Binding-site contacts:
Ligand atom N2 contacts residue ASN25 of chain 1.E at 2.9 Å (h-bond).
Ligand atom O5 contacts residue ASN25 of chain 1.E at 2.4 Å (h-bond).
Ligand atom C7 contacts residue LYS24 of chain 1.E at 4.5 Å.
Ligand atom C3 contacts residue ASN25 of chain 1.E at 3.8 Å.
Ligand atom C5 contacts residue ASN25 of chain 1.E at 3.7 Å.
Ligand atom C1 contacts residue ASN25 of chain 1.E at 1.4 Å.
Ligand atom C2 contacts residue ASN25 of chain 1.E at 2.4 Å.
Ligand atom C7 contacts residue ASN25 of chain 1.E at 3.5 Å.
Ligand atom C4 contacts residue ASN25 of chain 1.E at 4.2 Å.
Ligand atom O7 contacts residue ASN25 of chain 1.E at 3.6 Å.
Ligand atom C8 contacts residue LYS24 of chain 1.E at 3.7 Å.

The protein below binds the small molecule below.
Small molecule (SMILES): CC(=O)N[C@@H]1[C@@H](O)[C@H](O)[C@@H](CO)O[C@H]1O

Sequence of chain 1.E:
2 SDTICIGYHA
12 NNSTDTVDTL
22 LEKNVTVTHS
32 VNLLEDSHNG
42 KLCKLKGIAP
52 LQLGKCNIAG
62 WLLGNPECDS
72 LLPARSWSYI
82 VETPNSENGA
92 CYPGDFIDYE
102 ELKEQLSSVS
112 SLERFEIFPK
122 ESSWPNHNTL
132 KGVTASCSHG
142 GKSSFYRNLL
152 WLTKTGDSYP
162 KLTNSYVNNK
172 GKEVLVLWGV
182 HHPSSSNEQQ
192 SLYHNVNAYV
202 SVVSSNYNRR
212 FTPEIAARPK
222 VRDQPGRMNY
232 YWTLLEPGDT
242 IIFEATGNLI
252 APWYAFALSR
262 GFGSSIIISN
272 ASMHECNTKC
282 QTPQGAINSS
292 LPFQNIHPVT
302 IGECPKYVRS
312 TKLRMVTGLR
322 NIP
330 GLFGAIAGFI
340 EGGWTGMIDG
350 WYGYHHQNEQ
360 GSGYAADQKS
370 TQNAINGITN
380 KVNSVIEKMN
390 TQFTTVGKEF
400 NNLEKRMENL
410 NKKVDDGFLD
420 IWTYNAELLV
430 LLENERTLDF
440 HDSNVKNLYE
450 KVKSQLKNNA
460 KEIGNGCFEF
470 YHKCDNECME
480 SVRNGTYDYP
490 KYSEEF